Sequence of chain 1.A:
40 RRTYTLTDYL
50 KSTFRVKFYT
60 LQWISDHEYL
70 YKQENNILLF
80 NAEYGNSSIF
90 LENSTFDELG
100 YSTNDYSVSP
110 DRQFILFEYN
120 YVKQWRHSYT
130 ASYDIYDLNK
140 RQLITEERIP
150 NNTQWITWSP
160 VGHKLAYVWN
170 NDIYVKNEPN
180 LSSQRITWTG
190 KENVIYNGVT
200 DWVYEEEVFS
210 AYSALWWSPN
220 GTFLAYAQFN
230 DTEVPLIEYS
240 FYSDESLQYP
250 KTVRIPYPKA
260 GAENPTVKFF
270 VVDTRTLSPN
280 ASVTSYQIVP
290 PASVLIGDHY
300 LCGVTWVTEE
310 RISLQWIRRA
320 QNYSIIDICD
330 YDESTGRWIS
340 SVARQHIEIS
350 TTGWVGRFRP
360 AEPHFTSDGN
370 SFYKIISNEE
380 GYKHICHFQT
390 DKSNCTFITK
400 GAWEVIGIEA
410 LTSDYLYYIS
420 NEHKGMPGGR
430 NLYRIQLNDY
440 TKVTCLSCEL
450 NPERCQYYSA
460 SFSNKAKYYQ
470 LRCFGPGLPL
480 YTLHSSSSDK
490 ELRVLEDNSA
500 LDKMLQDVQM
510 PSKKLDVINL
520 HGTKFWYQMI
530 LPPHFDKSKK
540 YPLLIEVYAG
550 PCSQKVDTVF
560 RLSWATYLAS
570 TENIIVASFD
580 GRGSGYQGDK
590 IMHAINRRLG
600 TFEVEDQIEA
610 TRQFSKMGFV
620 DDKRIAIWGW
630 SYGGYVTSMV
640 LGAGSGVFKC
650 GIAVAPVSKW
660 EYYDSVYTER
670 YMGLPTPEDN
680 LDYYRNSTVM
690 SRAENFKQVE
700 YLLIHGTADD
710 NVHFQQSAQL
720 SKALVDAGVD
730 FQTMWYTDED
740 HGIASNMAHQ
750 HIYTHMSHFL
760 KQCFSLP

A protein and the small-molecule ligand that binds it are described below.
Small molecule (SMILES): CC(=O)N[C@@H]1[C@@H](O)[C@H](O)[C@@H](CO)O[C@H]1O

Binding-site contacts:
Ligand atom N2 contacts residue ASN279 of chain 1.A at 2.8 Å (h-bond).
Ligand atom C6 contacts residue ASN279 of chain 1.A at 4.4 Å.
Ligand atom C1 contacts residue ASN279 of chain 1.A at 1.4 Å.
Ligand atom O5 contacts residue ASN279 of chain 1.A at 2.4 Å (h-bond).
Ligand atom C5 contacts residue ASN279 of chain 1.A at 3.7 Å.
Ligand atom C8 contacts residue ASN279 of chain 1.A at 4.4 Å.
Ligand atom C4 contacts residue ASN279 of chain 1.A at 4.2 Å.
Ligand atom C3 contacts residue ASN279 of chain 1.A at 3.8 Å.
Ligand atom O7 contacts residue ASN279 of chain 1.A at 3.9 Å.
Ligand atom C7 contacts residue ASN279 of chain 1.A at 3.5 Å.
Ligand atom C2 contacts residue ASN279 of chain 1.A at 2.4 Å.
Ligand atom O6 contacts residue ASN279 of chain 1.A at 3.9 Å.